A protein and the small-molecule ligand that binds it are described below.
Small molecule (SMILES): CC(=O)N[C@@H]1[C@@H](O)[C@H](O)[C@@H](CO)O[C@H]1O

Binding-site contacts:
Ligand atom C2 contacts residue THR79 of chain 1.C at 4.1 Å.
Ligand atom O7 contacts residue THR79 of chain 1.C at 4.2 Å.
Ligand atom O7 contacts residue ASN77 of chain 1.C at 3.4 Å (h-bond).
Ligand atom O5 contacts residue ASN77 of chain 1.C at 2.4 Å (h-bond).
Ligand atom O6 contacts residue THR79 of chain 1.C at 3.1 Å.
Ligand atom C2 contacts residue ASN77 of chain 1.C at 2.5 Å.
Ligand atom C1 contacts residue ASN77 of chain 1.C at 1.4 Å.
Ligand atom C8 contacts residue ASN77 of chain 1.C at 3.9 Å.
Ligand atom C6 contacts residue THR79 of chain 1.C at 3.8 Å.
Ligand atom C3 contacts residue ASN77 of chain 1.C at 3.8 Å.
Ligand atom O5 contacts residue THR79 of chain 1.C at 3.1 Å.
Ligand atom C1 contacts residue THR79 of chain 1.C at 3.7 Å.
Ligand atom C5 contacts residue ASN77 of chain 1.C at 3.7 Å.
Ligand atom N2 contacts residue ASN77 of chain 1.C at 2.9 Å (h-bond).
Ligand atom O7 contacts residue PHE75 of chain 1.C at 4.0 Å.
Ligand atom C7 contacts residue ASN77 of chain 1.C at 3.1 Å.
Ligand atom C5 contacts residue THR79 of chain 1.C at 4.0 Å.
Ligand atom C4 contacts residue ASN77 of chain 1.C at 4.2 Å.

Sequence of chain 1.C:
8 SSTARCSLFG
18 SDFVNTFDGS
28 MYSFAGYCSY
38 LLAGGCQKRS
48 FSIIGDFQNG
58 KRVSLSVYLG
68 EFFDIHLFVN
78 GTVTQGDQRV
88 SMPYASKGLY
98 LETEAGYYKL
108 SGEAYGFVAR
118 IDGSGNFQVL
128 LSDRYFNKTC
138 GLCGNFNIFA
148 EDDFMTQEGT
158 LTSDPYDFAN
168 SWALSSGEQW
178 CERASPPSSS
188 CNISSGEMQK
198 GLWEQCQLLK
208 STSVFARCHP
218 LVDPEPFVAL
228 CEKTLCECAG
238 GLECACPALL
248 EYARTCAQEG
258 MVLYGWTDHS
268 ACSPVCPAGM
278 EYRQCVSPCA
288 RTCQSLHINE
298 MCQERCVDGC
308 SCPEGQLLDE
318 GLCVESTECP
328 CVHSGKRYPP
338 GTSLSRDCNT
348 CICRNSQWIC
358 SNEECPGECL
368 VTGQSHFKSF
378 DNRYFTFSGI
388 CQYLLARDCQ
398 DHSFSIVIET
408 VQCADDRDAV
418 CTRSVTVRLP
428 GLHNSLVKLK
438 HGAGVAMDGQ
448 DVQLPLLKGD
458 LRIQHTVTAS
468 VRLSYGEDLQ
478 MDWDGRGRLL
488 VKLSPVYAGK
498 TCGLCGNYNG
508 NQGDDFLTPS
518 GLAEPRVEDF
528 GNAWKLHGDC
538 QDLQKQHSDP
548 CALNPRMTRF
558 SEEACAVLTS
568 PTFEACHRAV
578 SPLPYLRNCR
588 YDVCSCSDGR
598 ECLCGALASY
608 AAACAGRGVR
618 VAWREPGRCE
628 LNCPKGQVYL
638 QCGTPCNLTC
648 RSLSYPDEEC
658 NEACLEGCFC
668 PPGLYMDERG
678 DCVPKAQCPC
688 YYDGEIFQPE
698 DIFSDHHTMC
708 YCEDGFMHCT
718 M